Sequence of chain 1.D:
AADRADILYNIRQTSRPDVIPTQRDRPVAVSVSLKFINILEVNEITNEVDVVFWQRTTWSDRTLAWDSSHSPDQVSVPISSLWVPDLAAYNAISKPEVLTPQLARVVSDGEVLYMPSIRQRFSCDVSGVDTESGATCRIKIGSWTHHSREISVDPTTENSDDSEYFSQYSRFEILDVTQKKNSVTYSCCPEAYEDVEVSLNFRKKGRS

Binding-site contacts:
Ligand atom N1 contacts residue TRP57 of chain 1.E at 3.7 Å.
Ligand atom N2 contacts residue MET118 of chain 1.E at 3.5 Å (h-bond).
Ligand atom S contacts residue TYR196 of chain 1.D at 3.8 Å.
Ligand atom C contacts residue MET118 of chain 1.E at 3.7 Å (hydrophobic).
Ligand atom N2 contacts residue TYR189 of chain 1.D at 3.9 Å.
Ligand atom N5 contacts residue MET118 of chain 1.E at 3.1 Å.
Ligand atom O1 contacts residue ARG59 of chain 1.E at 2.5 Å (salt-bridge).
Ligand atom N4 contacts residue THR148 of chain 1.D at 4.1 Å.
Ligand atom C1 contacts residue TYR189 of chain 1.D at 4.2 Å (hydrophobic).
Ligand atom N1 contacts residue TYR189 of chain 1.D at 3.1 Å.
Ligand atom C1 contacts residue TYR196 of chain 1.D at 3.6 Å (hydrophobic).
Ligand atom O1 contacts residue CYS192 of chain 1.D at 4.1 Å.
Ligand atom C3 contacts residue TYR189 of chain 1.D at 2.8 Å (hydrophobic).
Ligand atom O2 contacts residue TYR189 of chain 1.D at 3.6 Å.
Ligand atom C4 contacts residue TRP147 of chain 1.D at 4.2 Å (hydrophobic).
Ligand atom C3 contacts residue TRP57 of chain 1.E at 3.3 Å (hydrophobic).
Ligand atom C2 contacts residue TYR196 of chain 1.D at 4.1 Å (hydrophobic).
Ligand atom N4 contacts residue MET118 of chain 1.E at 3.8 Å.
Ligand atom C contacts residue TYR189 of chain 1.D at 3.4 Å (hydrophobic).
Ligand atom N5 contacts residue ARG59 of chain 1.E at 3.7 Å.
Ligand atom CL contacts residue ARG108 of chain 1.E at 3.6 Å.
Ligand atom O1 contacts residue CYS191 of chain 1.D at 3.2 Å (h-bond).
Ligand atom CL contacts residue MET118 of chain 1.E at 3.9 Å.
Ligand atom N contacts residue TYR189 of chain 1.D at 3.5 Å.
Ligand atom N5 contacts residue CYS191 of chain 1.D at 4.1 Å.
Ligand atom O2 contacts residue LYS38 of chain 1.E at 4.1 Å.
Ligand atom C4 contacts residue MET118 of chain 1.E at 4.2 Å (hydrophobic).
Ligand atom N1 contacts residue MET118 of chain 1.E at 3.6 Å.
Ligand atom S contacts residue LEU116 of chain 1.E at 3.7 Å.
Ligand atom O1 contacts residue MET118 of chain 1.E at 3.0 Å.
Ligand atom N5 contacts residue TYR189 of chain 1.D at 4.0 Å.
Ligand atom C3 contacts residue TRP147 of chain 1.D at 4.0 Å (hydrophobic).
Ligand atom O2 contacts residue MET118 of chain 1.E at 3.5 Å.
Ligand atom C5 contacts residue TRP147 of chain 1.D at 3.0 Å (hydrophobic).
Ligand atom C2 contacts residue TRP147 of chain 1.D at 3.3 Å (hydrophobic).
Ligand atom CL contacts residue LEU116 of chain 1.E at 3.1 Å.
Ligand atom CL contacts residue TYR117 of chain 1.E at 4.2 Å.
Ligand atom C1 contacts residue TRP147 of chain 1.D at 3.5 Å (hydrophobic).
Ligand atom N4 contacts residue TRP147 of chain 1.D at 3.5 Å (h-bond).
Ligand atom N contacts residue TRP147 of chain 1.D at 4.0 Å.

Sequence of chain 1.E:
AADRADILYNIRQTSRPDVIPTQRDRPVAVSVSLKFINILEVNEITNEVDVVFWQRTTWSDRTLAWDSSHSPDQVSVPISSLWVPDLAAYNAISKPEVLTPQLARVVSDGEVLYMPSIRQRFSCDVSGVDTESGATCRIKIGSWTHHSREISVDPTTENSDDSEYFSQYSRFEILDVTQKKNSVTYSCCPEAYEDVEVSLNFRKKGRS

The small molecule below binds the protein below.
Small molecule (SMILES): CN/C(=N\[N+](=O)[O-])NCc1cnc(Cl)s1